Sequence of chain 2.A:
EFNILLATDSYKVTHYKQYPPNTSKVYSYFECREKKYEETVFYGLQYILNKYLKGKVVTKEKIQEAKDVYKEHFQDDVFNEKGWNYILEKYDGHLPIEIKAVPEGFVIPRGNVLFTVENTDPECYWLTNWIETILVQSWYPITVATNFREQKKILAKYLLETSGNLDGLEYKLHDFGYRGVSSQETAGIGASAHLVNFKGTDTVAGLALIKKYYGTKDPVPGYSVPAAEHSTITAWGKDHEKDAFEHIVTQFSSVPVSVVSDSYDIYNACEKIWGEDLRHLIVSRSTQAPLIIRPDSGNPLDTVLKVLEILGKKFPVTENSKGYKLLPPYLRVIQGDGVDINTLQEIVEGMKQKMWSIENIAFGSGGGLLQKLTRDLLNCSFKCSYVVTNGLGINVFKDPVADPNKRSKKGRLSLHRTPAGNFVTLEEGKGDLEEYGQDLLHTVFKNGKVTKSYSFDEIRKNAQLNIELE

Binding-site contacts:
Ligand atom O38 contacts residue ARG196 of chain 1.A at 3.0 Å.
Ligand atom O34 contacts residue GLY384 of chain 1.A at 2.4 Å (h-bond).
Ligand atom C16 contacts residue PHE193 of chain 1.A at 3.5 Å (hydrophobic).
Ligand atom C11 contacts residue VAL242 of chain 1.A at 3.4 Å (hydrophobic).
Ligand atom C39 contacts residue TYR18 of chain 2.A at 3.4 Å (hydrophobic).
Ligand atom F46 contacts residue EDO1 of chain 1.M at 3.5 Å.
Ligand atom F1 contacts residue TYR188 of chain 1.A at 3.5 Å.
Ligand atom C40 contacts residue ARG311 of chain 1.A at 3.4 Å.
Ligand atom N14 contacts residue ASP219 of chain 1.A at 3.0 Å (salt-bridge).
Ligand atom C41 contacts residue ARG311 of chain 1.A at 3.4 Å.
Ligand atom N18 contacts residue TYR18 of chain 2.A at 3.5 Å.
Ligand atom O38 contacts residue PO41 of chain 1.C at 3.5 Å (h-bond).
Ligand atom C13 contacts residue VAL242 of chain 1.A at 3.3 Å (hydrophobic).
Ligand atom F46 contacts residue PRO273 of chain 1.A at 3.5 Å.
Ligand atom C16 contacts residue TYR18 of chain 2.A at 3.5 Å (hydrophobic).
Ligand atom O35 contacts residue ARG392 of chain 2.A at 2.7 Å (salt-bridge).
Ligand atom O28 contacts residue EDO1 of chain 1.K at 3.1 Å.
Ligand atom C9 contacts residue HIS191 of chain 1.A at 3.3 Å.
Ligand atom O25 contacts residue GLY353 of chain 1.A at 3.5 Å (h-bond).
Ligand atom C19 contacts residue ASP16 of chain 2.A at 3.5 Å.
Ligand atom O36 contacts residue GLY383 of chain 1.A at 3.5 Å.
Ligand atom C13 contacts residue SER241 of chain 1.A at 3.5 Å.
Ligand atom C8 contacts residue HIS191 of chain 1.A at 3.2 Å.
Ligand atom O28 contacts residue PO41 of chain 1.C at 2.8 Å (h-bond).
Ligand atom O42 contacts residue ALA244 of chain 1.A at 3.2 Å.
Ligand atom O25 contacts residue ARG311 of chain 1.A at 3.3 Å (salt-bridge).
Ligand atom C20 contacts residue PHE193 of chain 1.A at 3.5 Å (hydrophobic).
Ligand atom C17 contacts residue ASP219 of chain 1.A at 3.1 Å.
Ligand atom C22 contacts residue PO41 of chain 1.C at 3.5 Å.
Ligand atom C17 contacts residue PHE193 of chain 1.A at 3.5 Å (hydrophobic).
Ligand atom C41 contacts residue PHE193 of chain 1.A at 3.5 Å (hydrophobic).
Ligand atom C41 contacts residue TYR18 of chain 2.A at 3.5 Å (hydrophobic).
Ligand atom O28 contacts residue PO41 of chain 1.J at 3.5 Å (h-bond).
Ligand atom O34 contacts residue GLY383 of chain 1.A at 3.4 Å.
Ligand atom C20 contacts residue ARG196 of chain 1.A at 3.3 Å.
Ligand atom N21 contacts residue TYR18 of chain 2.A at 3.5 Å (h-bond).
Ligand atom O32 contacts residue ARG392 of chain 2.A at 2.7 Å (salt-bridge).
Ligand atom P33 contacts residue ARG392 of chain 2.A at 3.3 Å.
Ligand atom C12 contacts residue VAL242 of chain 1.A at 3.5 Å (hydrophobic).
Ligand atom O25 contacts residue PHE193 of chain 1.A at 3.5 Å.

Sequence of chain 1.A:
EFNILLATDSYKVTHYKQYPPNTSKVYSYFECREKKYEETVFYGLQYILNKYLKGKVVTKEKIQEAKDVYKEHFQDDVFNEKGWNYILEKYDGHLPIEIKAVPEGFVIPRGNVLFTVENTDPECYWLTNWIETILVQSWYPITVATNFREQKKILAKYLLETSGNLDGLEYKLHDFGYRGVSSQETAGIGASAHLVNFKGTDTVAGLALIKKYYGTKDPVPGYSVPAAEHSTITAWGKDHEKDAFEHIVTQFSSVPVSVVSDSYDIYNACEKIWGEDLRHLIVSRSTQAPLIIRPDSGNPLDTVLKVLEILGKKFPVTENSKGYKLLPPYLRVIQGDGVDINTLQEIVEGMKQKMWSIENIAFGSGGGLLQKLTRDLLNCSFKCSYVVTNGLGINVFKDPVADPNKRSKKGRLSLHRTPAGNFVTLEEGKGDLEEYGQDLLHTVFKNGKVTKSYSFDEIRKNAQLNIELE

A protein and the small-molecule ligand that binds it are described below.
Small molecule (SMILES): O=C(NCc1ccc(S(=O)(=O)c2cc(F)cc(F)c2)cc1)c1ccc2n(cc[n+]2[C@@H]2O[C@H](COP(=O)(O)O)[C@@H](O)[C@H]2O)c1